Binding-site contacts:
Ligand atom C7 contacts residue GLN5 of chain 1.A at 3.9 Å.
Ligand atom C4 contacts residue NAG1 of chain 1.B at 2.6 Å.
Ligand atom C8 contacts residue VAL74 of chain 1.A at 3.4 Å (hydrophobic).
Ligand atom O4 contacts residue NAG1 of chain 1.B at 1.4 Å.
Ligand atom O5 contacts residue NAG1 of chain 1.B at 3.7 Å.
Ligand atom C3 contacts residue NAG1 of chain 1.B at 3.8 Å.
Ligand atom O7 contacts residue VAL74 of chain 1.A at 3.9 Å.
Ligand atom N2 contacts residue NAG1 of chain 1.B at 4.2 Å.
Ligand atom C7 contacts residue NAG1 of chain 1.B at 4.4 Å.
Ligand atom C8 contacts residue NAG1 of chain 1.B at 3.6 Å.
Ligand atom N2 contacts residue THR72 of chain 1.A at 4.3 Å.
Ligand atom C5 contacts residue NAG1 of chain 1.B at 3.2 Å.
Ligand atom C8 contacts residue THR72 of chain 1.A at 4.0 Å.
Ligand atom O7 contacts residue GLN5 of chain 1.A at 4.4 Å.
Ligand atom C contacts residue ARG37 of chain 1.A at 3.2 Å.
Ligand atom C7 contacts residue VAL74 of chain 1.A at 4.1 Å (hydrophobic).
Ligand atom OXT contacts residue ARG37 of chain 1.A at 2.6 Å (salt-bridge).
Ligand atom O contacts residue ARG37 of chain 1.A at 3.2 Å (salt-bridge).
Ligand atom C7 contacts residue THR72 of chain 1.A at 4.2 Å.
Ligand atom C8 contacts residue GLN5 of chain 1.A at 3.2 Å.

Sequence of chain 1.A:
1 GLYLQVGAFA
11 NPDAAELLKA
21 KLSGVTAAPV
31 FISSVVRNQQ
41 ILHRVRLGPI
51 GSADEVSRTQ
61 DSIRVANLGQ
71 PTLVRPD

The protein below binds the small molecule below.
Small molecule (SMILES): CC(=O)N[C@H]1[C@@H]2OC[C@@H](O2)[C@@H](O)[C@@H]1O[C@H](C)C(=O)O